Binding-site contacts:
Ligand atom N1 contacts residue LEU137 of chain 1.A at 3.6 Å.
Ligand atom O2 contacts residue THR64 of chain 1.A at 3.7 Å.
Ligand atom O3 contacts residue PHE121 of chain 1.A at 3.6 Å.
Ligand atom O3 contacts residue LEU122 of chain 1.A at 3.0 Å (h-bond).
Ligand atom O1 contacts residue TRP249 of chain 1.A at 3.5 Å.
Ligand atom F1 contacts residue PHE132 of chain 1.A at 3.4 Å.
Ligand atom C1 contacts residue GLY136 of chain 1.A at 3.3 Å.
Ligand atom C8 contacts residue ALA67 of chain 1.A at 3.7 Å (hydrophobic).
Ligand atom C11 contacts residue PHE63 of chain 1.A at 3.5 Å (hydrophobic).
Ligand atom CL1 contacts residue ILE101 of chain 1.A at 3.1 Å.
Ligand atom C14 contacts residue GLU107 of chain 1.A at 3.7 Å.
Ligand atom CL1 contacts residue HIS227 of chain 1.A at 3.3 Å.
Ligand atom C2 contacts residue ALA135 of chain 1.A at 3.5 Å (hydrophobic).
Ligand atom C13 contacts residue THR108 of chain 1.A at 3.6 Å.
Ligand atom C2 contacts residue PHE60 of chain 1.A at 3.7 Å (hydrophobic).
Ligand atom C1 contacts residue LEU234 of chain 1.A at 3.5 Å (hydrophobic).
Ligand atom C16 contacts residue PHE121 of chain 1.A at 3.5 Å (hydrophobic).
Ligand atom F1 contacts residue LEU137 of chain 1.A at 3.6 Å.
Ligand atom N1 contacts residue PHE60 of chain 1.A at 3.5 Å.
Ligand atom O2 contacts residue LEU245 of chain 1.A at 3.5 Å.
Ligand atom C18 contacts residue PHE121 of chain 1.A at 3.2 Å (hydrophobic).
Ligand atom N2 contacts residue THR64 of chain 1.A at 3.6 Å.
Ligand atom C17 contacts residue LEU66 of chain 1.A at 3.7 Å (hydrophobic).
Ligand atom O3 contacts residue ARG111 of chain 1.A at 3.0 Å (salt-bridge).
Ligand atom C17 contacts residue PHE121 of chain 1.A at 3.5 Å (hydrophobic).
Ligand atom C23 contacts residue THR108 of chain 1.A at 3.3 Å.
Ligand atom O2 contacts residue ALA67 of chain 1.A at 3.4 Å.
Ligand atom C5 contacts residue PHE63 of chain 1.A at 3.6 Å (hydrophobic).
Ligand atom N2 contacts residue PHE63 of chain 1.A at 3.6 Å.
Ligand atom C13 contacts residue MET104 of chain 1.A at 3.7 Å (hydrophobic).
Ligand atom C13 contacts residue SER70 of chain 1.A at 3.5 Å.
Ligand atom F1 contacts residue PHE63 of chain 1.A at 3.6 Å.
Ligand atom C18 contacts residue LEU122 of chain 1.A at 3.7 Å (hydrophobic).
Ligand atom C1 contacts residue PHE60 of chain 1.A at 3.2 Å (hydrophobic).
Ligand atom C6 contacts residue ALA67 of chain 1.A at 3.5 Å (hydrophobic).
Ligand atom C14 contacts residue SER70 of chain 1.A at 3.5 Å.
Ligand atom C7 contacts residue ALA67 of chain 1.A at 3.3 Å (hydrophobic).
Ligand atom C18 contacts residue LEU66 of chain 1.A at 3.4 Å (hydrophobic).
Ligand atom C4 contacts residue LEU137 of chain 1.A at 3.5 Å (hydrophobic).
Ligand atom C12 contacts residue PHE121 of chain 1.A at 3.6 Å (hydrophobic).

Sequence of chain 1.A:
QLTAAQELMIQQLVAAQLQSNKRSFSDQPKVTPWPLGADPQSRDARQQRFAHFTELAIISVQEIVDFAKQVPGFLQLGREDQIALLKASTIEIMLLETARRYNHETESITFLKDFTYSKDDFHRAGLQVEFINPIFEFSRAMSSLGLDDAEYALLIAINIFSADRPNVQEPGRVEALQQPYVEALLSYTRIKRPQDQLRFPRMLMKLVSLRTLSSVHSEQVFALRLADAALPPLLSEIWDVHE

The small molecule below binds the protein below.
Small molecule (SMILES): Cn1cnc(S(=O)(=O)N(Cc2ccc(-c3cccc(S(C)(=O)=O)c3)cc2)Cc2c(F)cccc2Cl)c1